Binding-site contacts:
Ligand atom C14 contacts residue LEU423 of chain 1.C at 3.6 Å (hydrophobic).
Ligand atom C24 contacts residue CYS127 of chain 1.C at 3.4 Å (hydrophobic).
Ligand atom C25 contacts residue HIS318 of chain 1.C at 3.5 Å.
Ligand atom O6 contacts residue ARG156 of chain 1.D at 3.6 Å.
Ligand atom C30 contacts residue ASP256 of chain 1.D at 3.5 Å.
Ligand atom C15 contacts residue ALA422 of chain 1.C at 3.6 Å (hydrophobic).
Ligand atom O3 contacts residue LYS257 of chain 1.D at 3.0 Å (salt-bridge).
Ligand atom C26 contacts residue GLU125 of chain 1.C at 3.6 Å.
Ligand atom C31 contacts residue ALA317 of chain 1.C at 3.3 Å (hydrophobic).
Ligand atom O1 contacts residue ARG134 of chain 1.C at 3.3 Å.
Ligand atom F contacts residue ARG156 of chain 1.D at 2.8 Å.
Ligand atom C31 contacts residue LYS258 of chain 1.D at 3.6 Å.
Ligand atom O3 contacts residue GLU125 of chain 1.C at 2.5 Å (salt-bridge).
Ligand atom C contacts residue VAL249 of chain 1.D at 3.5 Å (hydrophobic).
Ligand atom O3 contacts residue ASN321 of chain 1.C at 3.0 Å (h-bond).
Ligand atom O6 contacts residue LYS301 of chain 1.C at 3.2 Å (salt-bridge).
Ligand atom O6 contacts residue ASN252 of chain 1.D at 3.5 Å (h-bond).
Ligand atom C32 contacts residue SER250 of chain 1.D at 3.3 Å.
Ligand atom C9 contacts residue LEU419 of chain 1.C at 3.5 Å (hydrophobic).
Ligand atom C32 contacts residue LYS258 of chain 1.D at 3.4 Å.
Ligand atom C contacts residue SER227 of chain 1.D at 3.5 Å.
Ligand atom C22 contacts residue SER131 of chain 1.C at 3.5 Å.
Ligand atom F contacts residue SER227 of chain 1.D at 3.0 Å.
Ligand atom O6 contacts residue SER250 of chain 1.D at 2.5 Å (h-bond).
Ligand atom C13 contacts residue ALA422 of chain 1.C at 3.3 Å (hydrophobic).
Ligand atom O4 contacts residue ASP256 of chain 1.D at 2.6 Å (salt-bridge).
Ligand atom F contacts residue VAL249 of chain 1.D at 3.2 Å.
Ligand atom O5 contacts residue LYS301 of chain 1.C at 2.7 Å (salt-bridge).
Ligand atom C32 contacts residue LYS301 of chain 1.C at 3.3 Å.
Ligand atom C29 contacts residue ASP256 of chain 1.D at 3.5 Å.
Ligand atom O4 contacts residue ARG156 of chain 1.D at 3.0 Å (salt-bridge).
Ligand atom C contacts residue ARG156 of chain 1.D at 3.5 Å.
Ligand atom O contacts residue SER131 of chain 1.C at 2.9 Å (h-bond).
Ligand atom O5 contacts residue SER250 of chain 1.D at 3.3 Å (h-bond).
Ligand atom C28 contacts residue GLU125 of chain 1.C at 3.6 Å.
Ligand atom O2 contacts residue ALA130 of chain 1.C at 3.6 Å.
Ligand atom C5 contacts residue SER227 of chain 1.D at 3.5 Å.
Ligand atom O6 contacts residue LYS258 of chain 1.D at 3.0 Å (salt-bridge).
Ligand atom C14 contacts residue ALA422 of chain 1.C at 3.2 Å (hydrophobic).
Ligand atom C1 contacts residue ARG156 of chain 1.D at 3.5 Å.

The small molecule below binds the protein below.
Small molecule (SMILES): CC(C)n1c(CC[C@@H](O)C[C@@H](O)CC(=O)O)c(-c2ccc(F)cc2)c(-c2ccccc2)c1C(=O)Nc1ccc(S(N)(=O)=O)cc1

Sequence of chain 1.D:
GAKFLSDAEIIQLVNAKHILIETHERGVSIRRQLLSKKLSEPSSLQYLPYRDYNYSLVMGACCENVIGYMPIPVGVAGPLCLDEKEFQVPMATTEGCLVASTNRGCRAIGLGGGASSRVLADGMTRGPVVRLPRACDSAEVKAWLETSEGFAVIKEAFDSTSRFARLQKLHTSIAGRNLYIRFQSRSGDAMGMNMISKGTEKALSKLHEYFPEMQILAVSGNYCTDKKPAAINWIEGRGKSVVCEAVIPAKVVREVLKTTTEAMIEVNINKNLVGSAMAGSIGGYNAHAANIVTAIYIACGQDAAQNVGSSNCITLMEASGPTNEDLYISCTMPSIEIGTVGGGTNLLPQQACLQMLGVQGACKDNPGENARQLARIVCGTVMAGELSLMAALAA

Sequence of chain 1.C:
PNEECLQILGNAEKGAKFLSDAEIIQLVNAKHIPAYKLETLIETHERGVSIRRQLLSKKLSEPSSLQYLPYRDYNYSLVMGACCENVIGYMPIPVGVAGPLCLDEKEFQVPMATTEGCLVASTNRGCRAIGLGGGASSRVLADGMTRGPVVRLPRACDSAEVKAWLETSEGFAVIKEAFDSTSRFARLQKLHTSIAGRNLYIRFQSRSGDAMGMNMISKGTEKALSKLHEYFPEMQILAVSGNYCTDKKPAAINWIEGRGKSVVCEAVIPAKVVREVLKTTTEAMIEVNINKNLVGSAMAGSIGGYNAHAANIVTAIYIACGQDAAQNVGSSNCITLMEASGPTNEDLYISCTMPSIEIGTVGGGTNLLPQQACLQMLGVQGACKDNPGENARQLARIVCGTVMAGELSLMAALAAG